A small-molecule ligand and the protein it binds are described below.
Small molecule (SMILES): CC(C)Cc1nc(-c2ccc(C(=O)NCCC(F)(F)F)cc2)cs1

Binding-site contacts:
Ligand atom N2 contacts residue ASN188 of chain 2.A at 2.8 Å (h-bond).
Ligand atom C11 contacts residue TRP219 of chain 2.A at 3.7 Å (hydrophobic).
Ligand atom C7 contacts residue THR161 of chain 2.A at 3.5 Å.
Ligand atom C7 contacts residue TYR160 of chain 2.A at 3.6 Å (hydrophobic).
Ligand atom F2 contacts residue PHE122 of chain 2.A at 3.7 Å.
Ligand atom C16 contacts residue PHE122 of chain 2.A at 3.5 Å (hydrophobic).
Ligand atom C13 contacts residue GLY118 of chain 2.A at 3.7 Å.
Ligand atom C14 contacts residue ASN191 of chain 2.A at 3.5 Å.
Ligand atom C14 contacts residue PHE122 of chain 2.A at 3.5 Å (hydrophobic).
Ligand atom C14 contacts residue ASN188 of chain 2.A at 3.7 Å.
Ligand atom C11 contacts residue ASN188 of chain 2.A at 3.8 Å.
Ligand atom C4 contacts residue TRP115 of chain 2.A at 3.8 Å (hydrophobic).
Ligand atom C12 contacts residue TRP219 of chain 2.A at 3.4 Å (hydrophobic).
Ligand atom F3 contacts residue MET154 of chain 2.A at 3.6 Å.
Ligand atom F3 contacts residue GLU192 of chain 2.A at 3.3 Å.
Ligand atom F2 contacts residue TRP150 of chain 2.A at 3.6 Å.
Ligand atom S1 contacts residue TRP115 of chain 2.A at 3.6 Å.
Ligand atom C10 contacts residue THR161 of chain 2.A at 3.8 Å.
Ligand atom C13 contacts residue TRP219 of chain 2.A at 3.5 Å (hydrophobic).
Ligand atom F2 contacts residue PHE196 of chain 2.A at 3.5 Å.
Ligand atom C5 contacts residue TRP115 of chain 2.A at 3.5 Å (hydrophobic).
Ligand atom C10 contacts residue ASN188 of chain 2.A at 3.2 Å.
Ligand atom S1 contacts residue TYR160 of chain 2.A at 3.3 Å.
Ligand atom F1 contacts residue ASN191 of chain 2.A at 3.7 Å.
Ligand atom C11 contacts residue PHE122 of chain 2.A at 3.4 Å (hydrophobic).
Ligand atom C9 contacts residue THR161 of chain 2.A at 3.2 Å.
Ligand atom F2 contacts residue PHE126 of chain 2.A at 3.5 Å.
Ligand atom N1 contacts residue GLY118 of chain 2.A at 3.6 Å.
Ligand atom C10 contacts residue PHE122 of chain 2.A at 3.5 Å (hydrophobic).
Ligand atom O1 contacts residue ASN191 of chain 2.A at 2.8 Å (h-bond).
Ligand atom S1 contacts residue VAL164 of chain 2.A at 3.7 Å.
Ligand atom F1 contacts residue GLU192 of chain 2.A at 3.6 Å.
Ligand atom O1 contacts residue PHE122 of chain 2.A at 3.4 Å.
Ligand atom C13 contacts residue ILE119 of chain 2.A at 3.7 Å (hydrophobic).
Ligand atom F1 contacts residue LEU195 of chain 2.A at 3.5 Å.
Ligand atom F3 contacts residue TRP150 of chain 2.A at 3.5 Å.
Ligand atom C12 contacts residue PHE122 of chain 2.A at 3.8 Å (hydrophobic).
Ligand atom C1 contacts residue MET114 of chain 2.A at 3.2 Å (hydrophobic).
Ligand atom C15 contacts residue ASN188 of chain 2.A at 3.5 Å.
Ligand atom C4 contacts residue MET114 of chain 2.A at 3.5 Å (hydrophobic).

Sequence of chain 2.A:
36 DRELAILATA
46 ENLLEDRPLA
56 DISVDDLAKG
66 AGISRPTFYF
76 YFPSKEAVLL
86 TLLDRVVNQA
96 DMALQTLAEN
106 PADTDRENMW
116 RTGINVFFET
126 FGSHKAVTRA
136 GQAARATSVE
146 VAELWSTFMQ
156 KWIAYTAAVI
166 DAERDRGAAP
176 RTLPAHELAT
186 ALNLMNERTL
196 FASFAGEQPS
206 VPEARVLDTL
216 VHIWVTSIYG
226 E